This small molecule binds to this protein.
Small molecule (SMILES): O=C(O)[C@H]1O[C@H](O)[C@H](O)[C@@H](O)[C@H]1O

Binding-site contacts:
Ligand atom C6 contacts residue CA1 of chain 1.M at 3.3 Å.
Ligand atom O5 contacts residue GLN122 of chain 1.B at 4.4 Å.
Ligand atom O6A contacts residue GLN122 of chain 1.B at 3.5 Å.
Ligand atom C5 contacts residue GLU50 of chain 1.B at 4.1 Å.
Ligand atom C2 contacts residue GLU50 of chain 1.B at 4.0 Å.
Ligand atom C5 contacts residue ASN146 of chain 1.B at 4.4 Å.
Ligand atom C5 contacts residue ASN124 of chain 1.B at 4.2 Å.
Ligand atom O6B contacts residue GLN122 of chain 1.B at 4.2 Å.
Ligand atom C6 contacts residue ASN124 of chain 1.B at 3.8 Å.
Ligand atom O6B contacts residue GLU95 of chain 1.B at 3.1 Å (salt-bridge).
Ligand atom O6B contacts residue CA1 of chain 1.M at 2.5 Å.
Ligand atom O3 contacts residue ASN146 of chain 1.B at 4.0 Å.
Ligand atom O4 contacts residue GLU50 of chain 1.B at 3.8 Å.
Ligand atom O5 contacts residue GLU50 of chain 1.B at 3.1 Å (salt-bridge).
Ligand atom C5 contacts residue CA1 of chain 1.M at 3.4 Å.
Ligand atom O1 contacts residue CA1 of chain 1.M at 4.3 Å.
Ligand atom C6 contacts residue GLN122 of chain 1.B at 3.7 Å.
Ligand atom C4 contacts residue ASN124 of chain 1.B at 4.1 Å.
Ligand atom C5 contacts residue GLN122 of chain 1.B at 3.9 Å.
Ligand atom C6 contacts residue GLU50 of chain 1.B at 4.0 Å.
Ligand atom C4 contacts residue ASN146 of chain 1.B at 4.1 Å.
Ligand atom C1 contacts residue GLU50 of chain 1.B at 3.3 Å.
Ligand atom O6A contacts residue ASN124 of chain 1.B at 2.8 Å (h-bond).
Ligand atom C2 contacts residue ASN146 of chain 1.B at 4.4 Å.
Ligand atom C6 contacts residue CA1 of chain 1.N at 3.6 Å.
Ligand atom O2 contacts residue ASN146 of chain 1.B at 4.3 Å.
Ligand atom C6 contacts residue ASP96 of chain 1.B at 3.9 Å.
Ligand atom C1 contacts residue CA1 of chain 1.M at 3.4 Å.
Ligand atom O6B contacts residue CA1 of chain 1.N at 2.6 Å.
Ligand atom O6A contacts residue CA1 of chain 1.N at 3.9 Å.
Ligand atom O6A contacts residue THR99 of chain 1.B at 4.2 Å.
Ligand atom O6B contacts residue GLU50 of chain 1.B at 3.1 Å (salt-bridge).
Ligand atom O1 contacts residue GLN122 of chain 1.B at 4.0 Å.
Ligand atom O6A contacts residue ASP96 of chain 1.B at 4.2 Å.
Ligand atom O1 contacts residue ASN146 of chain 1.B at 3.6 Å (h-bond).
Ligand atom C3 contacts residue ASN146 of chain 1.B at 3.5 Å.
Ligand atom O6B contacts residue ASP96 of chain 1.B at 3.2 Å (salt-bridge).
Ligand atom O5 contacts residue CA1 of chain 1.M at 2.4 Å.
Ligand atom C6 contacts residue GLU95 of chain 1.B at 4.3 Å.
Ligand atom O6A contacts residue CA1 of chain 1.M at 4.4 Å.

Sequence of chain 1.B:
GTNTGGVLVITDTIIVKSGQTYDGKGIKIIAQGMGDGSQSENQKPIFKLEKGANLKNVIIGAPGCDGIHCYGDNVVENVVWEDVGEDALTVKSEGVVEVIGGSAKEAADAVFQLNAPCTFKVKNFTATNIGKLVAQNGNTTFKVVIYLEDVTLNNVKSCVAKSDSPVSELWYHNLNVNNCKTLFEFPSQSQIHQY